The small molecule below binds the protein below.
Small molecule (SMILES): CC(=O)N[C@@H](Cc1ccccc1)C(O)(O)C(F)(F)F

Binding-site contacts:
Ligand atom CP6 contacts residue SER61 of chain 1.B at 4.3 Å.
Ligand atom OY contacts residue GLU55 of chain 1.B at 2.6 Å (salt-bridge).
Ligand atom CP6 contacts residue SER60 of chain 1.B at 3.4 Å.
Ligand atom C4 contacts residue GLN58 of chain 1.B at 3.9 Å.
Ligand atom C2 contacts residue GLU55 of chain 1.B at 3.6 Å.
Ligand atom C1 contacts residue ILE65 of chain 1.B at 4.2 Å (hydrophobic).
Ligand atom F12 contacts residue GLN19 of chain 1.B at 3.6 Å.
Ligand atom CP5 contacts residue SER61 of chain 1.B at 4.3 Å.
Ligand atom CP1 contacts residue SER61 of chain 1.B at 4.3 Å.
Ligand atom CP5 contacts residue SER60 of chain 1.B at 4.1 Å.
Ligand atom OY contacts residue GLN58 of chain 1.B at 4.2 Å.
Ligand atom OX contacts residue GLN19 of chain 1.B at 2.6 Å (h-bond).
Ligand atom C1 contacts residue GLN19 of chain 1.B at 4.2 Å.
Ligand atom C2 contacts residue GLN19 of chain 1.B at 3.7 Å.
Ligand atom CP1 contacts residue SER60 of chain 1.B at 3.4 Å.
Ligand atom CP6 contacts residue GLY59 of chain 1.B at 4.0 Å.
Ligand atom N3 contacts residue GLN58 of chain 1.B at 4.2 Å.
Ligand atom OY contacts residue GLN19 of chain 1.B at 3.3 Å (h-bond).
Ligand atom CP2 contacts residue SER60 of chain 1.B at 4.1 Å.
Ligand atom OX contacts residue LYS67 of chain 1.B at 4.3 Å.
Ligand atom F12 contacts residue LYS67 of chain 1.B at 4.0 Å.
Ligand atom F12 contacts residue ILE65 of chain 1.B at 4.0 Å.
Ligand atom CP5 contacts residue GLY59 of chain 1.B at 3.8 Å.
Ligand atom CN1 contacts residue GLY23 of chain 1.B at 4.3 Å.
Ligand atom F11 contacts residue LYS67 of chain 1.B at 3.5 Å.
Ligand atom F12 contacts residue GLU55 of chain 1.B at 3.8 Å.
Ligand atom C4 contacts residue GLU55 of chain 1.B at 4.0 Å.
Ligand atom CP2 contacts residue SER61 of chain 1.B at 4.1 Å.
Ligand atom CP6 contacts residue GLN58 of chain 1.B at 3.5 Å.
Ligand atom ON1 contacts residue GLY23 of chain 1.B at 3.5 Å (h-bond).
Ligand atom CP4 contacts residue SER61 of chain 1.B at 3.7 Å.
Ligand atom C1 contacts residue GLU55 of chain 1.B at 3.5 Å.
Ligand atom C1 contacts residue VAL52 of chain 1.B at 4.3 Å (hydrophobic).
Ligand atom CP3 contacts residue SER61 of chain 1.B at 3.6 Å.
Ligand atom C4 contacts residue SER60 of chain 1.B at 3.6 Å.
Ligand atom CP1 contacts residue GLN58 of chain 1.B at 4.1 Å.
Ligand atom F11 contacts residue ILE65 of chain 1.B at 4.1 Å.
Ligand atom F13 contacts residue GLU55 of chain 1.B at 2.8 Å.
Ligand atom F13 contacts residue ILE65 of chain 1.B at 3.6 Å.
Ligand atom F12 contacts residue VAL52 of chain 1.B at 3.2 Å.

Sequence of chain 1.B:
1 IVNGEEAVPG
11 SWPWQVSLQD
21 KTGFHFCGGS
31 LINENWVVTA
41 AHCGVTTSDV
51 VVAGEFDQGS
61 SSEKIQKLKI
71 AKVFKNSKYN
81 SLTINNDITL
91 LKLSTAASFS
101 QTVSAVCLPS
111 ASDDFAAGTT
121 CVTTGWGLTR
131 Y